This protein binds this small molecule.
Small molecule (SMILES): CC(=O)N[C@H]1[C@H](O[C@H]2[C@H](O)[C@@H](NC(C)=O)CO[C@@H]2CO)O[C@H](CO)[C@@H](O)[C@@H]1O

Binding-site contacts:
Ligand atom C5 contacts residue TYR127 of chain 1.E at 3.8 Å (hydrophobic).
Ligand atom C1 contacts residue ASN131 of chain 1.E at 1.4 Å.
Ligand atom C4 contacts residue TYR127 of chain 1.E at 4.1 Å (hydrophobic).
Ligand atom C8 contacts residue TYR127 of chain 1.E at 3.1 Å (hydrophobic).
Ligand atom O4 contacts residue TYR127 of chain 1.E at 3.3 Å.
Ligand atom N2 contacts residue ASN131 of chain 1.E at 3.0 Å (h-bond).
Ligand atom O7 contacts residue LYS128 of chain 1.E at 4.3 Å.
Ligand atom C8 contacts residue ASN131 of chain 1.E at 3.5 Å.
Ligand atom C7 contacts residue ASN131 of chain 1.E at 3.0 Å.
Ligand atom C3 contacts residue TYR127 of chain 1.E at 4.0 Å (hydrophobic).
Ligand atom C7 contacts residue TYR127 of chain 1.E at 4.2 Å (hydrophobic).
Ligand atom N2 contacts residue TYR127 of chain 1.E at 4.3 Å.
Ligand atom O5 contacts residue TYR127 of chain 1.E at 3.7 Å.
Ligand atom O5 contacts residue ASN131 of chain 1.E at 2.3 Å (h-bond).
Ligand atom C2 contacts residue ASN131 of chain 1.E at 2.5 Å.
Ligand atom O7 contacts residue TYR127 of chain 1.E at 3.2 Å.
Ligand atom C5 contacts residue ASN131 of chain 1.E at 3.6 Å.
Ligand atom C3 contacts residue ASN131 of chain 1.E at 3.8 Å.
Ligand atom C4 contacts residue ASN131 of chain 1.E at 4.2 Å.
Ligand atom C6 contacts residue TYR127 of chain 1.E at 4.2 Å (hydrophobic).
Ligand atom O7 contacts residue ASN131 of chain 1.E at 3.1 Å (h-bond).
Ligand atom C2 contacts residue TYR127 of chain 1.E at 3.5 Å (hydrophobic).
Ligand atom C1 contacts residue TYR127 of chain 1.E at 3.3 Å (hydrophobic).

Sequence of chain 1.E:
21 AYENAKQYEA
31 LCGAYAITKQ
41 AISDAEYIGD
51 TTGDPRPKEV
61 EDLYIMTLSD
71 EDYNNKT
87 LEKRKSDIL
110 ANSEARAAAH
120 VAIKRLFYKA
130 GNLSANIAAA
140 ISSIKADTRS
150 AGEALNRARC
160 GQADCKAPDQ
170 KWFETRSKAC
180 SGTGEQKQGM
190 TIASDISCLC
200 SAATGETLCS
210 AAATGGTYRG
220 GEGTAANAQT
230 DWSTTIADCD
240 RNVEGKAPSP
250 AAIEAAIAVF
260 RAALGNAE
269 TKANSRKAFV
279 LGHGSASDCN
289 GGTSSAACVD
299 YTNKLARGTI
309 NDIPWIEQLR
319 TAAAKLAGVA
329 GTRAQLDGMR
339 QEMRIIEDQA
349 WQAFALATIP